A small-molecule ligand and the protein it binds are described below.
Small molecule (SMILES): CC(=O)N[C@H]1[C@H](O[C@H]2[C@H](O)[C@@H](NC(C)=O)CO[C@@H]2CO[C@@H]2O[C@@H](C)[C@@H](O)[C@@H](O)[C@@H]2O)O[C@H](CO)[C@@H](O)[C@@H]1O

Binding-site contacts:
Ligand atom C1 contacts residue THR156 of chain 29.E at 4.0 Å.
Ligand atom C8 contacts residue ASN157 of chain 29.E at 3.6 Å.
Ligand atom C4 contacts residue MET151 of chain 29.E at 3.9 Å (hydrophobic).
Ligand atom O6 contacts residue THR156 of chain 29.E at 4.4 Å.
Ligand atom N2 contacts residue ASN154 of chain 29.E at 2.9 Å (h-bond).
Ligand atom C6 contacts residue ASN157 of chain 29.E at 3.3 Å.
Ligand atom C5 contacts residue MET151 of chain 29.E at 3.9 Å (hydrophobic).
Ligand atom O5 contacts residue THR156 of chain 29.E at 3.8 Å.
Ligand atom O4 contacts residue ASP161 of chain 29.E at 4.0 Å.
Ligand atom O5 contacts residue MET151 of chain 29.E at 3.9 Å.
Ligand atom C8 contacts residue GLY150 of chain 29.E at 3.7 Å.
Ligand atom C5 contacts residue ASP161 of chain 29.E at 4.5 Å.
Ligand atom C1 contacts residue ASN154 of chain 29.E at 1.4 Å.
Ligand atom C5 contacts residue THR156 of chain 29.E at 3.8 Å.
Ligand atom C2 contacts residue GLY150 of chain 29.E at 3.7 Å.
Ligand atom O7 contacts residue GLY150 of chain 29.E at 2.9 Å (h-bond).
Ligand atom O5 contacts residue THR156 of chain 29.E at 3.8 Å.
Ligand atom C7 contacts residue ASN154 of chain 29.E at 3.7 Å.
Ligand atom N2 contacts residue GLY150 of chain 29.E at 3.4 Å (h-bond).
Ligand atom C2 contacts residue MET151 of chain 29.E at 4.2 Å (hydrophobic).
Ligand atom C4 contacts residue ASP161 of chain 29.E at 4.0 Å.
Ligand atom O7 contacts residue ASN154 of chain 29.E at 4.2 Å.
Ligand atom C3 contacts residue ASN154 of chain 29.E at 3.8 Å.
Ligand atom C5 contacts residue THR156 of chain 29.E at 3.9 Å.
Ligand atom C6 contacts residue ASP161 of chain 29.E at 3.6 Å.
Ligand atom C3 contacts residue MET151 of chain 29.E at 4.0 Å (hydrophobic).
Ligand atom O7 contacts residue HIS148 of chain 29.E at 3.6 Å (h-bond).
Ligand atom C6 contacts residue THR156 of chain 29.E at 3.6 Å.
Ligand atom C7 contacts residue GLY150 of chain 29.E at 3.0 Å.
Ligand atom O5 contacts residue ASN154 of chain 29.E at 2.3 Å (h-bond).
Ligand atom O6 contacts residue MET151 of chain 29.E at 4.3 Å.
Ligand atom C1 contacts residue MET151 of chain 29.E at 4.2 Å (hydrophobic).
Ligand atom C5 contacts residue ASN154 of chain 29.E at 3.6 Å.
Ligand atom O6 contacts residue HIS148 of chain 29.E at 3.8 Å.
Ligand atom C2 contacts residue ASN154 of chain 29.E at 2.4 Å.
Ligand atom C1 contacts residue GLY150 of chain 29.E at 4.0 Å.
Ligand atom C6 contacts residue THR156 of chain 29.E at 3.9 Å.
Ligand atom O5 contacts residue ASN157 of chain 29.E at 4.0 Å.
Ligand atom C4 contacts residue ASN154 of chain 29.E at 4.2 Å.

Sequence of chain 29.E:
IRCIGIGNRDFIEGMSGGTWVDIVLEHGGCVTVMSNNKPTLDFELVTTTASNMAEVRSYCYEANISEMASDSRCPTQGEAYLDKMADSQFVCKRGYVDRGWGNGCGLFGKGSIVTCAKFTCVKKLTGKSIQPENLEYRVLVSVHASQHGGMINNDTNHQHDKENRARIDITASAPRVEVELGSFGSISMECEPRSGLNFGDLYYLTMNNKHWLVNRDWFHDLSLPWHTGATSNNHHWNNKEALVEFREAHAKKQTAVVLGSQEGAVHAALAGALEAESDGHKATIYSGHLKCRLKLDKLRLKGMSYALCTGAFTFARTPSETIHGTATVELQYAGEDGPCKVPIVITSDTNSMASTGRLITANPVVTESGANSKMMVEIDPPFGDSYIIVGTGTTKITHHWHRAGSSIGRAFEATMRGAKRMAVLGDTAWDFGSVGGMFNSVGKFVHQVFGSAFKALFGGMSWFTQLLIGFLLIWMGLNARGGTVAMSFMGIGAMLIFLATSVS